The small molecule below binds the protein below.
Small molecule (SMILES): OC[C@H]1O[C@H](O)[C@@H](O)[C@@H](O)[C@@H]1O

Binding-site contacts:
Ligand atom O4 contacts residue NAG2 of chain 1.YA at 3.2 Å (h-bond).
Ligand atom O4 contacts residue BMA3 of chain 1.YA at 2.5 Å (h-bond).
Ligand atom C3 contacts residue BMA3 of chain 1.YA at 3.4 Å.
Ligand atom O5 contacts residue BMA3 of chain 1.YA at 4.4 Å.
Ligand atom C4 contacts residue BMA3 of chain 1.YA at 3.2 Å.
Ligand atom C5 contacts residue BMA3 of chain 1.YA at 3.2 Å.
Ligand atom C6 contacts residue BMA3 of chain 1.YA at 3.9 Å.
Ligand atom O3 contacts residue BMA3 of chain 1.YA at 3.2 Å.
Ligand atom C6 contacts residue NAG2 of chain 1.YA at 4.4 Å.